A small-molecule ligand and the protein it binds are described below.
Small molecule (SMILES): Nc1ccn([C@H]2C[C@H](O)[C@@H](COP(=O)(O)O)O2)c(=O)n1

Sequence of chain 3.C:
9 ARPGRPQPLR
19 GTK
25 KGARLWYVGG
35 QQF

Binding-site contacts:
Ligand atom OP2 contacts residue ASP242 of chain 3.A at 3.9 Å.
Ligand atom C2' contacts residue LYS25 of chain 3.C at 3.8 Å.
Ligand atom C5' contacts residue ASP242 of chain 3.A at 4.4 Å.

Sequence of chain 3.A:
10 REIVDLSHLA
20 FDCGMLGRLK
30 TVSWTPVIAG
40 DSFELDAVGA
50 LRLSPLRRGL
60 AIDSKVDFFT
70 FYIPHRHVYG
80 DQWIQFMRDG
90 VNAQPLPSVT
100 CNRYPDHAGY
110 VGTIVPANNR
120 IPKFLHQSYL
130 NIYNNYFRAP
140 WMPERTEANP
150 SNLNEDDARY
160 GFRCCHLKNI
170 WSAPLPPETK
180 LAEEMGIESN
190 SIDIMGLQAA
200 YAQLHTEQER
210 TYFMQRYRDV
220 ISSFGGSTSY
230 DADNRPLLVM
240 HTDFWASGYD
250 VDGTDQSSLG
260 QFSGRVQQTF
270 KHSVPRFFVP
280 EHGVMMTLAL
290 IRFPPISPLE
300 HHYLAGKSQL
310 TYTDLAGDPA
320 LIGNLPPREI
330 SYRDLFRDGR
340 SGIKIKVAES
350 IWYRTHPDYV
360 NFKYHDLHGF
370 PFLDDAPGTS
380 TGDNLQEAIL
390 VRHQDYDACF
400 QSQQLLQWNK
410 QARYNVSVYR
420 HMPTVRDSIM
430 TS